The protein below binds the small molecule below.
Small molecule (SMILES): Nc1ccn([C@H]2C[C@H](O[P](=O)(O)OC[C@H]3O[C@@H](n4cnc5c(=O)nc(N)[nH]c54)C[C@@H]3O)[C@@H](CO[P](=O)(O)O[C@H]3C[C@H](n4ccc(N)nc4=O)O[C@@H]3CO[P](=O)(O)O[C@H]3C[C@H](n4cnc5c(=O)nc(N)[nH]c54)O[C@@H]3COP(=O)(O)O)O2)c(=O)n1

Binding-site contacts:
Ligand atom P contacts residue TYR38 of chain 1.M at 3.7 Å.
Ligand atom OP1 contacts residue TYR38 of chain 1.M at 2.8 Å (h-bond).
Ligand atom O3' contacts residue MET68 of chain 1.M at 3.5 Å.
Ligand atom N9 contacts residue ARG34 of chain 1.M at 3.7 Å.
Ligand atom O3' contacts residue ILE64 of chain 1.M at 3.6 Å.
Ligand atom P contacts residue GLY63 of chain 1.M at 3.6 Å.
Ligand atom P contacts residue NA1 of chain 1.R at 3.8 Å.
Ligand atom OP3 contacts residue LYS71 of chain 1.M at 2.7 Å (salt-bridge).
Ligand atom O4' contacts residue TYR38 of chain 1.M at 3.7 Å.
Ligand atom OP2 contacts residue ARG67 of chain 1.M at 3.7 Å.
Ligand atom OP1 contacts residue ILE64 of chain 1.M at 3.6 Å (h-bond).
Ligand atom OP1 contacts residue GLY65 of chain 1.M at 2.8 Å (h-bond).
Ligand atom C4 contacts residue TRP33 of chain 1.M at 3.5 Å (hydrophobic).
Ligand atom C4' contacts residue GLY63 of chain 1.M at 3.3 Å.
Ligand atom OP1 contacts residue GLY63 of chain 1.M at 2.5 Å (h-bond).
Ligand atom C2 contacts residue TRP33 of chain 1.M at 3.3 Å (hydrophobic).
Ligand atom OP1 contacts residue PRO62 of chain 1.M at 3.4 Å.
Ligand atom C8 contacts residue ARG34 of chain 1.M at 3.6 Å.
Ligand atom OP3 contacts residue ARG67 of chain 1.M at 3.6 Å.
Ligand atom N3 contacts residue GLY37 of chain 1.M at 3.4 Å.
Ligand atom OP2 contacts residue ARG67 of chain 1.M at 3.2 Å (salt-bridge).
Ligand atom OP2 contacts residue ARG34 of chain 1.M at 3.2 Å (salt-bridge).
Ligand atom O6 contacts residue TRP33 of chain 1.M at 3.5 Å.
Ligand atom C3' contacts residue ARG67 of chain 1.M at 3.8 Å.
Ligand atom N3 contacts residue TRP33 of chain 1.M at 3.3 Å (h-bond).
Ligand atom OP1 contacts residue ARG67 of chain 1.M at 3.7 Å.
Ligand atom O4' contacts residue ARG34 of chain 1.M at 3.5 Å.
Ligand atom C6 contacts residue TRP33 of chain 1.M at 3.7 Å (hydrophobic).
Ligand atom OP1 contacts residue NA1 of chain 1.R at 2.8 Å (h-bond).
Ligand atom OP1 contacts residue TYR26 of chain 1.M at 2.7 Å (h-bond).
Ligand atom N1 contacts residue TRP33 of chain 1.M at 3.6 Å.
Ligand atom C5' contacts residue GLY63 of chain 1.M at 3.4 Å.
Ligand atom OP1 contacts residue LYS71 of chain 1.M at 3.6 Å.
Ligand atom O5' contacts residue TYR38 of chain 1.M at 3.4 Å (h-bond).
Ligand atom OP1 contacts residue MET68 of chain 1.M at 3.0 Å (h-bond).
Ligand atom C5 contacts residue ARG67 of chain 1.M at 3.7 Å.
Ligand atom O3' contacts residue GLY63 of chain 1.M at 3.3 Å.
Ligand atom C5' contacts residue ARG67 of chain 1.M at 3.6 Å.
Ligand atom P contacts residue LYS71 of chain 1.M at 3.7 Å.
Ligand atom OP1 contacts residue LYS83 of chain 1.M at 3.4 Å (salt-bridge).

Sequence of chain 1.M:
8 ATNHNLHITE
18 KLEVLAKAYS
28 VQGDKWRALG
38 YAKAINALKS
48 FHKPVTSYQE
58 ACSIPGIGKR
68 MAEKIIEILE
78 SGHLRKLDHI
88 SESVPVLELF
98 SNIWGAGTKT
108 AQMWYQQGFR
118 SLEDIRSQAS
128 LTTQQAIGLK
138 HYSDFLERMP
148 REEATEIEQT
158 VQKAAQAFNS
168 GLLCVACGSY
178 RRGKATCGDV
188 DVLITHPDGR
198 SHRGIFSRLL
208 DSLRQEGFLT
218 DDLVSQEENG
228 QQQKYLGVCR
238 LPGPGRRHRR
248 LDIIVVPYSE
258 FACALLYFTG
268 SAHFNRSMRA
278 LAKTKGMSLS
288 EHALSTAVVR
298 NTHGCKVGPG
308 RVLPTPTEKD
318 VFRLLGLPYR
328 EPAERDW